Sequence of chain 1.A:
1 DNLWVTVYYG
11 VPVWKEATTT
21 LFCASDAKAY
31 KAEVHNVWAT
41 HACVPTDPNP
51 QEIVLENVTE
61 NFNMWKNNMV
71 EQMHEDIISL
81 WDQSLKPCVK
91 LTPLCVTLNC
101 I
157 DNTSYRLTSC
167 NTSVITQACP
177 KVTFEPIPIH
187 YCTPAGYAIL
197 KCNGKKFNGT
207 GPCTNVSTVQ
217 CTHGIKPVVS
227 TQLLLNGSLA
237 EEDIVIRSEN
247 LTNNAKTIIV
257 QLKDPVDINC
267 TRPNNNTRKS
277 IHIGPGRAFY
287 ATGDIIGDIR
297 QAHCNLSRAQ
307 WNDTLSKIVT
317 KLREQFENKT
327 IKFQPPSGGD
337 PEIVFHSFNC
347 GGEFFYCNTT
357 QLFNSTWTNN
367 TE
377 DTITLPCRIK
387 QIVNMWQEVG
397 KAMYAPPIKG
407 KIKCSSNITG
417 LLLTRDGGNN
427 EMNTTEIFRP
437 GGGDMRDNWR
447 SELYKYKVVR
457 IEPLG

Binding-site contacts:
Ligand atom C2 contacts residue ASN271 of chain 1.A at 2.5 Å.
Ligand atom O5 contacts residue ASN271 of chain 1.A at 2.5 Å (h-bond).
Ligand atom C4 contacts residue ASN271 of chain 1.A at 4.3 Å.
Ligand atom O6 contacts residue ASN271 of chain 1.A at 4.1 Å.
Ligand atom C3 contacts residue ASN271 of chain 1.A at 3.8 Å.
Ligand atom O6 contacts residue NAG2 of chain 1.I at 3.4 Å.
Ligand atom C6 contacts residue GLN297 of chain 1.A at 4.1 Å.
Ligand atom O7 contacts residue PRO269 of chain 1.A at 3.3 Å.
Ligand atom O7 contacts residue HIS299 of chain 1.A at 4.5 Å.
Ligand atom O6 contacts residue GLN297 of chain 1.A at 4.0 Å.
Ligand atom C6 contacts residue NAG2 of chain 1.I at 4.3 Å.
Ligand atom C1 contacts residue PRO269 of chain 1.A at 4.4 Å (hydrophobic).
Ligand atom O5 contacts residue PRO269 of chain 1.A at 4.5 Å.
Ligand atom O6 contacts residue ASP294 of chain 1.A at 4.4 Å.
Ligand atom C5 contacts residue ASN271 of chain 1.A at 3.7 Å.
Ligand atom N2 contacts residue PRO269 of chain 1.A at 4.0 Å.
Ligand atom C2 contacts residue PRO269 of chain 1.A at 3.8 Å (hydrophobic).
Ligand atom C7 contacts residue PRO269 of chain 1.A at 3.7 Å (hydrophobic).
Ligand atom C1 contacts residue ASN271 of chain 1.A at 1.5 Å.
Ligand atom N2 contacts residue ASN271 of chain 1.A at 2.9 Å (h-bond).
Ligand atom C7 contacts residue ASN271 of chain 1.A at 4.0 Å.

The small molecule below binds the protein below.
Small molecule (SMILES): CC(=O)N[C@H]1[C@H](O[C@H]2[C@H](O)[C@@H](NC(C)=O)CO[C@@H]2CO)O[C@H](CO)[C@@H](O[C@@H]2O[C@H](CO)[C@@H](O)[C@H](O)[C@@H]2O)[C@@H]1O